Binding-site contacts:
Ligand atom O7 contacts residue ASN246 of chain 1.A at 4.3 Å.
Ligand atom C7 contacts residue ALA31 of chain 1.M at 3.7 Å (hydrophobic).
Ligand atom C1 contacts residue ASN246 of chain 1.A at 1.4 Å.
Ligand atom O6 contacts residue SER51 of chain 1.M at 3.9 Å.
Ligand atom C7 contacts residue ASN30 of chain 1.M at 3.8 Å.
Ligand atom C8 contacts residue LYS67 of chain 1.A at 3.8 Å.
Ligand atom O5 contacts residue ASN246 of chain 1.A at 2.3 Å (h-bond).
Ligand atom O6 contacts residue TYR111 of chain 1.N at 4.2 Å.
Ligand atom C8 contacts residue ALA31 of chain 1.M at 3.9 Å (hydrophobic).
Ligand atom C6 contacts residue TYR111 of chain 1.N at 3.3 Å (hydrophobic).
Ligand atom C8 contacts residue THR206 of chain 1.A at 3.9 Å.
Ligand atom C4 contacts residue ASN246 of chain 1.A at 4.2 Å.
Ligand atom C7 contacts residue PHE90 of chain 1.M at 4.0 Å (hydrophobic).
Ligand atom O7 contacts residue ASN30 of chain 1.M at 3.5 Å (h-bond).
Ligand atom C8 contacts residue ASN64 of chain 1.A at 4.2 Å.
Ligand atom C8 contacts residue PHE90 of chain 1.M at 3.6 Å (hydrophobic).
Ligand atom C3 contacts residue ASN246 of chain 1.A at 3.8 Å.
Ligand atom N2 contacts residue ASN246 of chain 1.A at 3.0 Å (h-bond).
Ligand atom N2 contacts residue ASN30 of chain 1.M at 4.2 Å.
Ligand atom C7 contacts residue ASN246 of chain 1.A at 3.9 Å.
Ligand atom C6 contacts residue GLU245 of chain 1.A at 4.1 Å.
Ligand atom O7 contacts residue ALA31 of chain 1.M at 2.8 Å (h-bond).
Ligand atom O6 contacts residue ARG52 of chain 1.M at 3.8 Å.
Ligand atom C5 contacts residue ASN246 of chain 1.A at 3.6 Å.
Ligand atom C7 contacts residue LYS67 of chain 1.A at 3.5 Å.
Ligand atom C2 contacts residue ASN30 of chain 1.M at 4.3 Å.
Ligand atom O4 contacts residue SER51 of chain 1.M at 3.2 Å (h-bond).
Ligand atom O5 contacts residue GLU245 of chain 1.A at 3.9 Å.
Ligand atom O6 contacts residue ASP49 of chain 1.M at 2.5 Å (salt-bridge).
Ligand atom C6 contacts residue ASP49 of chain 1.M at 3.6 Å.
Ligand atom O3 contacts residue ASP49 of chain 1.M at 4.0 Å.
Ligand atom C4 contacts residue SER51 of chain 1.M at 4.2 Å.
Ligand atom O7 contacts residue LYS67 of chain 1.A at 2.7 Å (salt-bridge).
Ligand atom C5 contacts residue SER51 of chain 1.M at 4.1 Å.
Ligand atom C2 contacts residue ASN246 of chain 1.A at 2.5 Å.
Ligand atom C5 contacts residue GLU245 of chain 1.A at 4.2 Å.
Ligand atom C5 contacts residue TYR111 of chain 1.N at 4.0 Å (hydrophobic).
Ligand atom N2 contacts residue PHE90 of chain 1.M at 4.1 Å.

A protein and the small-molecule ligand that binds it are described below.
Small molecule (SMILES): CC(=O)N[C@H]1[C@H](O[C@H]2[C@H](O)[C@@H](NC(C)=O)CO[C@@H]2CO)O[C@H](CO)[C@@H](O[C@@H]2O[C@H](CO)[C@@H](O)[C@H](O[C@H]3O[C@H](CO)[C@@H](O)[C@H](O)[C@@H]3O)[C@@H]2O)[C@@H]1O

Sequence of chain 1.M:
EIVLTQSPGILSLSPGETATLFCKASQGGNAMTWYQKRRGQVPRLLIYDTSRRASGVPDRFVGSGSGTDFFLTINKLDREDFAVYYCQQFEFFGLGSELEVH

Sequence of chain 1.A:
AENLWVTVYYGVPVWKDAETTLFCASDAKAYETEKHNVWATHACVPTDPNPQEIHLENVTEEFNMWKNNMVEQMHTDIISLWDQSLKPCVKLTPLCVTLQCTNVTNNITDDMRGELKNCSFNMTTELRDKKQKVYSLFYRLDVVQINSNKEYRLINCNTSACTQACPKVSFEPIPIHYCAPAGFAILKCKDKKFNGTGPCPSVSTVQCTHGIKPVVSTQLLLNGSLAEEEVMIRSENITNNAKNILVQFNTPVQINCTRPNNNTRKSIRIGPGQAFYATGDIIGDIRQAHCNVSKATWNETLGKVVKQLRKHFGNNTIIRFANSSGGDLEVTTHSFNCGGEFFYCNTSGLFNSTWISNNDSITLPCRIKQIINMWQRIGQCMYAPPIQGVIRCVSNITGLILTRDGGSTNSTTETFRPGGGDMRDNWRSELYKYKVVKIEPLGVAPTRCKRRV

Sequence of chain 1.N:
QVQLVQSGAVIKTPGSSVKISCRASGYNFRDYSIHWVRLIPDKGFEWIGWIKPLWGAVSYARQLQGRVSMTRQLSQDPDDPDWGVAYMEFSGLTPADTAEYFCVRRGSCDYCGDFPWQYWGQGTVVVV